The small molecule below binds the protein below.
Small molecule (SMILES): Cc1cc(CCCOc2c(C)cc(-c3nnn(C)n3)cc2C)on1

Sequence of chain 5.A:
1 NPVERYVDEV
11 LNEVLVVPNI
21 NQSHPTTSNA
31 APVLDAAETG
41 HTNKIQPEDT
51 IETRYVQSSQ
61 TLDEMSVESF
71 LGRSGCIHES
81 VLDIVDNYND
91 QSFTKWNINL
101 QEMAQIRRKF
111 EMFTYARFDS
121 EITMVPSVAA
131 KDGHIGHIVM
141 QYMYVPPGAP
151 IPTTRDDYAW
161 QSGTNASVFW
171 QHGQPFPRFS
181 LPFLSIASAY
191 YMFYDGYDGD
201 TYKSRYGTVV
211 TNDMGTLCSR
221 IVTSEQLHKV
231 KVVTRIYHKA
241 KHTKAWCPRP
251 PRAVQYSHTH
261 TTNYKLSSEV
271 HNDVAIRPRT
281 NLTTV

Binding-site contacts:
Ligand atom N5A contacts residue PHE179 of chain 5.A at 3.3 Å.
Ligand atom CM6 contacts residue LEU184 of chain 5.A at 3.7 Å (hydrophobic).
Ligand atom C2B contacts residue ILE122 of chain 5.A at 4.0 Å (hydrophobic).
Ligand atom N3A contacts residue PHE179 of chain 5.A at 3.7 Å.
Ligand atom CM4 contacts residue ALA166 of chain 5.A at 3.1 Å (hydrophobic).
Ligand atom N3A contacts residue TYR144 of chain 5.A at 3.2 Å.
Ligand atom O1 contacts residue LEU100 of chain 5.A at 3.7 Å.
Ligand atom N1A contacts residue MET124 of chain 5.A at 3.6 Å.
Ligand atom C6B contacts residue LEU181 of chain 5.A at 3.5 Å (hydrophobic).
Ligand atom N5A contacts residue LEU217 of chain 5.A at 3.6 Å.
Ligand atom N4A contacts residue TYR144 of chain 5.A at 3.7 Å.
Ligand atom C2A contacts residue PHE179 of chain 5.A at 3.5 Å (hydrophobic).
Ligand atom C4 contacts residue MET214 of chain 5.A at 3.7 Å (hydrophobic).
Ligand atom C1B contacts residue ILE98 of chain 5.A at 3.7 Å (hydrophobic).
Ligand atom C5 contacts residue MET214 of chain 5.A at 3.4 Å (hydrophobic).
Ligand atom N1A contacts residue LEU217 of chain 5.A at 3.3 Å.
Ligand atom O1B contacts residue ILE98 of chain 5.A at 3.2 Å.
Ligand atom N5A contacts residue MET124 of chain 5.A at 3.9 Å.
Ligand atom C1B contacts residue LEU181 of chain 5.A at 4.0 Å (hydrophobic).
Ligand atom N1A contacts residue PHE179 of chain 5.A at 3.3 Å.
Ligand atom C1C contacts residue MET214 of chain 5.A at 3.2 Å (hydrophobic).
Ligand atom CM6 contacts residue TYR144 of chain 5.A at 3.7 Å (hydrophobic).
Ligand atom N2 contacts residue LEU100 of chain 5.A at 3.8 Å.
Ligand atom CM2 contacts residue ILE122 of chain 5.A at 3.8 Å (hydrophobic).
Ligand atom CM4 contacts residue VAL168 of chain 5.A at 3.9 Å (hydrophobic).
Ligand atom CM3 contacts residue TYR190 of chain 5.A at 3.6 Å (hydrophobic).
Ligand atom CM4 contacts residue TYR142 of chain 5.A at 3.7 Å (hydrophobic).
Ligand atom C5B contacts residue LEU181 of chain 5.A at 3.6 Å (hydrophobic).
Ligand atom C3 contacts residue LEU100 of chain 5.A at 3.8 Å (hydrophobic).
Ligand atom C2A contacts residue LEU217 of chain 5.A at 4.0 Å (hydrophobic).
Ligand atom O1 contacts residue MET214 of chain 5.A at 3.2 Å.
Ligand atom N4A contacts residue PHE179 of chain 5.A at 3.5 Å.
Ligand atom C5B contacts residue TYR144 of chain 5.A at 3.8 Å (hydrophobic).
Ligand atom C4 contacts residue LEU100 of chain 5.A at 3.9 Å (hydrophobic).
Ligand atom C6B contacts residue ILE98 of chain 5.A at 3.8 Å (hydrophobic).
Ligand atom CM4 contacts residue TYR144 of chain 5.A at 3.8 Å (hydrophobic).
Ligand atom CM2 contacts residue ILE77 of chain 5.A at 3.8 Å (hydrophobic).
Ligand atom C4 contacts residue TYR190 of chain 5.A at 3.7 Å (hydrophobic).
Ligand atom N2 contacts residue MET214 of chain 5.A at 3.8 Å.
Ligand atom CM6 contacts residue LEU181 of chain 5.A at 3.8 Å (hydrophobic).